Binding-site contacts:
Ligand atom C contacts residue ALA33 of chain 1.A at 3.9 Å (hydrophobic).
Ligand atom C14 contacts residue TYR132 of chain 3.A at 3.7 Å (hydrophobic).
Ligand atom O1 contacts residue HIS55 of chain 1.A at 3.5 Å (h-bond).
Ligand atom C20 contacts residue PG41 of chain 1.F at 3.8 Å.
Ligand atom N2 contacts residue GSH1 of chain 3.C at 3.4 Å (h-bond).
Ligand atom C3 contacts residue TYR132 of chain 3.A at 3.6 Å (hydrophobic).
Ligand atom C13 contacts residue GLN136 of chain 3.A at 3.6 Å.
Ligand atom C11 contacts residue TYR30 of chain 1.A at 3.8 Å (hydrophobic).
Ligand atom O1 contacts residue ARG54 of chain 1.A at 2.9 Å (salt-bridge).
Ligand atom C10 contacts residue GLN136 of chain 3.A at 3.9 Å.
Ligand atom N1 contacts residue ILE34 of chain 1.A at 3.8 Å.
Ligand atom C7 contacts residue PG41 of chain 1.F at 3.5 Å.
Ligand atom N1 contacts residue TYR132 of chain 3.A at 3.4 Å.
Ligand atom C27 contacts residue GSH1 of chain 3.C at 3.9 Å.
Ligand atom C26 contacts residue PRO126 of chain 3.A at 3.6 Å (hydrophobic).
Ligand atom C15 contacts residue GLY37 of chain 1.A at 3.6 Å.
Ligand atom C8 contacts residue GLN136 of chain 3.A at 3.7 Å.
Ligand atom C3 contacts residue THR133 of chain 3.A at 3.4 Å.
Ligand atom C28 contacts residue PHE46 of chain 1.A at 3.7 Å (hydrophobic).
Ligand atom C21 contacts residue SER129 of chain 3.A at 3.8 Å.
Ligand atom C6 contacts residue THR133 of chain 3.A at 3.8 Å.
Ligand atom O2 contacts residue ARG54 of chain 1.A at 2.7 Å (salt-bridge).
Ligand atom C12 contacts residue GLN136 of chain 3.A at 3.7 Å.
Ligand atom C11 contacts residue GLN136 of chain 3.A at 3.8 Å.
Ligand atom C14 contacts residue TYR30 of chain 1.A at 3.6 Å (hydrophobic).
Ligand atom C19 contacts residue PG41 of chain 1.F at 3.6 Å.
Ligand atom C22 contacts residue THR133 of chain 3.A at 3.7 Å.
Ligand atom C23 contacts residue VAL130 of chain 3.A at 3.8 Å (hydrophobic).
Ligand atom C29 contacts residue GLY37 of chain 1.A at 3.7 Å.
Ligand atom O1 contacts residue PRO126 of chain 3.A at 3.5 Å.
Ligand atom C25 contacts residue PRO126 of chain 3.A at 3.8 Å (hydrophobic).
Ligand atom C4 contacts residue TYR132 of chain 3.A at 3.6 Å (hydrophobic).
Ligand atom C24 contacts residue PRO126 of chain 3.A at 3.8 Å (hydrophobic).
Ligand atom C6 contacts residue PG41 of chain 1.F at 3.4 Å.
Ligand atom C26 contacts residue ARG54 of chain 1.A at 3.5 Å.
Ligand atom O2 contacts residue PG41 of chain 1.F at 3.6 Å.
Ligand atom C5 contacts residue TYR132 of chain 3.A at 3.6 Å (hydrophobic).
Ligand atom O contacts residue GLY37 of chain 1.A at 3.3 Å.
Ligand atom N contacts residue TYR132 of chain 3.A at 3.6 Å.
Ligand atom C18 contacts residue SER129 of chain 3.A at 3.6 Å.

Sequence of chain 1.A:
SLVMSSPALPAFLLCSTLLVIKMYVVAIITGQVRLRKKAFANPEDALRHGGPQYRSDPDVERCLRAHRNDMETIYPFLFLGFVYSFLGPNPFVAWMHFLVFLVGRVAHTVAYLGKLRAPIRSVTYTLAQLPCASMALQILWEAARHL

A small-molecule ligand and the protein it binds are described below.
Small molecule (SMILES): Cc1cccc2ccc(N3CCC(C(=O)N[C@H]4CCC[C@H]4CCc4ccccc4C(=O)O)CC3)nc12

Sequence of chain 3.A:
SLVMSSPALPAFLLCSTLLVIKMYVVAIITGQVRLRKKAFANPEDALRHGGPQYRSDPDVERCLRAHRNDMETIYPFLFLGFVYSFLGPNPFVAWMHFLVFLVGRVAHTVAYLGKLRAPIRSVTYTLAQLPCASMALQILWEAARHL